Sequence of chain 1.B:
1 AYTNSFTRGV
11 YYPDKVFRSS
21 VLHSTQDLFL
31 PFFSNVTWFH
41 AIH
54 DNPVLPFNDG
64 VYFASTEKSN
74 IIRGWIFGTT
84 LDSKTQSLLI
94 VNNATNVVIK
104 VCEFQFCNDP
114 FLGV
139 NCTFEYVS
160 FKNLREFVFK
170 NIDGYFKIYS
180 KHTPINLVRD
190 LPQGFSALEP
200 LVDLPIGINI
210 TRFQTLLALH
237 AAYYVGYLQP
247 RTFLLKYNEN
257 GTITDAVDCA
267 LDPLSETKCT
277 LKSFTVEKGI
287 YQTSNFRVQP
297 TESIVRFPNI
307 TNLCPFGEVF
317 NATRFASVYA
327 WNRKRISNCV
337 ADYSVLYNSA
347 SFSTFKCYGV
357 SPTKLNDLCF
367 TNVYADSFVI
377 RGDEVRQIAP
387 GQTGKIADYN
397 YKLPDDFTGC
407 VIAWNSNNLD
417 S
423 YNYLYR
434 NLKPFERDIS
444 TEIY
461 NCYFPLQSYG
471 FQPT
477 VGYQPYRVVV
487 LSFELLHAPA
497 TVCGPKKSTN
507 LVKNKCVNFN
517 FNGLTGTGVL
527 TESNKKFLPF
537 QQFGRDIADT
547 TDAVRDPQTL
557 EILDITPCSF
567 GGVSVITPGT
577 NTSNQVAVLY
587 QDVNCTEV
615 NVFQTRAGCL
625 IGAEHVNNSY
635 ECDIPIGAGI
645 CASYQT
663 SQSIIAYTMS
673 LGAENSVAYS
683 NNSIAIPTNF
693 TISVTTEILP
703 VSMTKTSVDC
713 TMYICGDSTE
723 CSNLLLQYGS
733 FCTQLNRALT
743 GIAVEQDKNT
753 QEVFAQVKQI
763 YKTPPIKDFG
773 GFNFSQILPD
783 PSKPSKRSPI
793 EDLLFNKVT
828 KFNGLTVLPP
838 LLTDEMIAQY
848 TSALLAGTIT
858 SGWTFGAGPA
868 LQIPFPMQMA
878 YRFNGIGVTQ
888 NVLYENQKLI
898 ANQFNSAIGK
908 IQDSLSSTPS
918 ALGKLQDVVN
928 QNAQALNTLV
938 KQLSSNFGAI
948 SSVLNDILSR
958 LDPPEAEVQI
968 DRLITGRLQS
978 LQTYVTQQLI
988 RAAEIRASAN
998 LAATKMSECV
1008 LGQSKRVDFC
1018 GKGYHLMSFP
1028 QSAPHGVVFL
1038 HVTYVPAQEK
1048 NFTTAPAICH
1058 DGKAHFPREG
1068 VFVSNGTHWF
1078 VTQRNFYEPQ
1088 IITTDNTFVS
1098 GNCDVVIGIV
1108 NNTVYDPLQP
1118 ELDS

Binding-site contacts:
Ligand atom C5 contacts residue GLN778 of chain 1.B at 4.1 Å.
Ligand atom C2 contacts residue ASN775 of chain 1.B at 2.4 Å.
Ligand atom O5 contacts residue GLN778 of chain 1.B at 4.3 Å.
Ligand atom O5 contacts residue SER777 of chain 1.B at 3.1 Å (h-bond).
Ligand atom C6 contacts residue GLN778 of chain 1.B at 3.8 Å.
Ligand atom C5 contacts residue ASN775 of chain 1.B at 3.7 Å.
Ligand atom C7 contacts residue ASN775 of chain 1.B at 3.1 Å.
Ligand atom C5 contacts residue SER777 of chain 1.B at 3.5 Å.
Ligand atom C3 contacts residue ASN775 of chain 1.B at 3.7 Å.
Ligand atom C1 contacts residue ASN775 of chain 1.B at 1.4 Å.
Ligand atom O5 contacts residue ASN775 of chain 1.B at 2.4 Å (h-bond).
Ligand atom O7 contacts residue ASN775 of chain 1.B at 2.8 Å (h-bond).
Ligand atom C4 contacts residue ASN775 of chain 1.B at 4.1 Å.
Ligand atom C6 contacts residue SER777 of chain 1.B at 4.4 Å.
Ligand atom N2 contacts residue ASN775 of chain 1.B at 3.0 Å (h-bond).
Ligand atom C1 contacts residue SER777 of chain 1.B at 3.4 Å.
Ligand atom C8 contacts residue ASN775 of chain 1.B at 4.4 Å.

This protein binds this small molecule.
Small molecule (SMILES): CC(=O)N[C@@H]1[C@@H](O)[C@H](O)[C@@H](CO)O[C@H]1O